Sequence of chain 1.A:
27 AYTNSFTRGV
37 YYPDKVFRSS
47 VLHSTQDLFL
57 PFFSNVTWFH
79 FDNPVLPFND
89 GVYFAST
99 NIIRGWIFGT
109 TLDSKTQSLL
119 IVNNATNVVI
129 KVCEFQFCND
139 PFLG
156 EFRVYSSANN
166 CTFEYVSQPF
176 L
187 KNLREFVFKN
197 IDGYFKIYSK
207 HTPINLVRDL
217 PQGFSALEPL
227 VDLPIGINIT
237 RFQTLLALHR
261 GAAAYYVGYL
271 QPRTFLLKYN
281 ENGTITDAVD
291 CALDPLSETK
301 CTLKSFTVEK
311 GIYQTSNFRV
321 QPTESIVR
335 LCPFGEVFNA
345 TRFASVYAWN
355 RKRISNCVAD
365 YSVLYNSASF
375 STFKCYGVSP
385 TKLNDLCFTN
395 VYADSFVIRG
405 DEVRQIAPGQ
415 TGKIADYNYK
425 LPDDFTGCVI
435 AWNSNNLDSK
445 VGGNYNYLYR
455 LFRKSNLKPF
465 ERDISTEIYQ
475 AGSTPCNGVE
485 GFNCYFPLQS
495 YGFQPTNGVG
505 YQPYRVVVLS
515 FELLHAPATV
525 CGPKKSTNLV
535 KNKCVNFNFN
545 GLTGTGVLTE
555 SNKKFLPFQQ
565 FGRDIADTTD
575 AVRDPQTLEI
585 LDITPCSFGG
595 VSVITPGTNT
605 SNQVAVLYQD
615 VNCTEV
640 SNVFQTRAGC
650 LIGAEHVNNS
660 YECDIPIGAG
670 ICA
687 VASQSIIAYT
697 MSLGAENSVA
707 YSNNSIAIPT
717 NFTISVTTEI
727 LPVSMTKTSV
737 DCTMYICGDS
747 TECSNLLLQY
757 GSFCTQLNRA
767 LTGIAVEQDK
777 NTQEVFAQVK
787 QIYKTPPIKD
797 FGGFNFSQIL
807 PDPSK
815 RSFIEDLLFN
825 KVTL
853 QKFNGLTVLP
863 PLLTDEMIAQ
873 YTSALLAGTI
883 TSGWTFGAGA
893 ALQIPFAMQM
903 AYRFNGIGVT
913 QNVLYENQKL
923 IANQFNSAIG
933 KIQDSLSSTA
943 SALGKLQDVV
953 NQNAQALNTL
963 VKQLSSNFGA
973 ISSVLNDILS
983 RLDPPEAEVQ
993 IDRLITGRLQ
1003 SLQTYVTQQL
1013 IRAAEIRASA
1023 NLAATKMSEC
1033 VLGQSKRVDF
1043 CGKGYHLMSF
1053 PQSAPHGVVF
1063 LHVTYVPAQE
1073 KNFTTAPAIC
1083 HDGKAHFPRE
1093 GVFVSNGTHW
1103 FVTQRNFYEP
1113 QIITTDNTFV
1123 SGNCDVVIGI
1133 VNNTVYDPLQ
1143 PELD

Sequence of chain 1.C:
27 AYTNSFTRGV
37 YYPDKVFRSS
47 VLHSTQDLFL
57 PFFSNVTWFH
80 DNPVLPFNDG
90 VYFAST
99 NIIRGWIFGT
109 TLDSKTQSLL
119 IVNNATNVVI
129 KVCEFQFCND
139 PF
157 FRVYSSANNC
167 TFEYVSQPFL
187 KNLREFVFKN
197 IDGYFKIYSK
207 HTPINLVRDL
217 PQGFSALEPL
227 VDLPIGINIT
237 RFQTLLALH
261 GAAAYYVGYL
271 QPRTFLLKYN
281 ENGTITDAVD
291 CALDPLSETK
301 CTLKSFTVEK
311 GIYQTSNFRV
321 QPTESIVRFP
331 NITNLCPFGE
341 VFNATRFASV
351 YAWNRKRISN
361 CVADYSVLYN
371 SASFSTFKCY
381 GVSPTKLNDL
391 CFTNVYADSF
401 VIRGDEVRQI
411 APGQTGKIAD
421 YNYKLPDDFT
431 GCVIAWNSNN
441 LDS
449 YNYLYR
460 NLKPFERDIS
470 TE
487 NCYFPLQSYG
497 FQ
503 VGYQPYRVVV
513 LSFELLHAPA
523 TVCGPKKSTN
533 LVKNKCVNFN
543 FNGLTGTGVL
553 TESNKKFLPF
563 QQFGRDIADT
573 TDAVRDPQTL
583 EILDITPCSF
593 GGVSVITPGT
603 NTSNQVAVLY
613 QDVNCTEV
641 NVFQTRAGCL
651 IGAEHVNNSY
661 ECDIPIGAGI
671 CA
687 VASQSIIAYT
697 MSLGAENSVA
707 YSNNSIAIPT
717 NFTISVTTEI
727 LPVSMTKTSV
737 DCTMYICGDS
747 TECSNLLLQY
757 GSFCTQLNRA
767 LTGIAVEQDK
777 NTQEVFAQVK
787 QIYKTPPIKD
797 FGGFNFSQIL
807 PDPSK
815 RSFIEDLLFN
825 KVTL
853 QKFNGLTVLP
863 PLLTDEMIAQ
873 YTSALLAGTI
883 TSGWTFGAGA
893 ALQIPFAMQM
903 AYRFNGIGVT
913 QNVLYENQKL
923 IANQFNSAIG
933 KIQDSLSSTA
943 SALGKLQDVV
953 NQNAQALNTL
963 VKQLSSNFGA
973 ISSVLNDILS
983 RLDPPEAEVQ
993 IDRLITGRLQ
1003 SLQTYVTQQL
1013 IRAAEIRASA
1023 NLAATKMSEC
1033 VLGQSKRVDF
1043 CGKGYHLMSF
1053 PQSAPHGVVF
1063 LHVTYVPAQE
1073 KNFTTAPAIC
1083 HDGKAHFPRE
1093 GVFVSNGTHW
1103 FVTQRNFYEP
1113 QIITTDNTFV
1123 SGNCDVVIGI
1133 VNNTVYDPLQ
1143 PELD

This small molecule binds to this protein.
Small molecule (SMILES): CC(=O)N[C@H]1[C@H](O[C@H]2[C@H](O)[C@@H](NC(C)=O)CO[C@@H]2CO)O[C@H](CO)[C@@H](O)[C@@H]1O

Binding-site contacts:
Ligand atom N2 contacts residue ASN1074 of chain 1.C at 3.1 Å (h-bond).
Ligand atom C4 contacts residue ASN1074 of chain 1.C at 4.1 Å.
Ligand atom C8 contacts residue GLU1072 of chain 1.C at 3.7 Å.
Ligand atom O7 contacts residue GLU1072 of chain 1.C at 3.9 Å.
Ligand atom O6 contacts residue SER704 of chain 1.C at 3.5 Å (h-bond).
Ligand atom C2 contacts residue GLN895 of chain 1.A at 4.0 Å.
Ligand atom C7 contacts residue GLU1072 of chain 1.C at 4.2 Å.
Ligand atom C7 contacts residue ALA713 of chain 1.C at 4.5 Å (hydrophobic).
Ligand atom C3 contacts residue ASN1074 of chain 1.C at 3.9 Å.
Ligand atom C2 contacts residue ASN1074 of chain 1.C at 2.5 Å.
Ligand atom C8 contacts residue LYS1073 of chain 1.C at 3.7 Å.
Ligand atom O7 contacts residue ASN1074 of chain 1.C at 2.9 Å (h-bond).
Ligand atom C7 contacts residue ASN1074 of chain 1.C at 3.4 Å.
Ligand atom C5 contacts residue ASN1074 of chain 1.C at 3.6 Å.
Ligand atom C8 contacts residue GLN895 of chain 1.A at 4.0 Å.
Ligand atom C1 contacts residue GLN895 of chain 1.A at 3.7 Å.
Ligand atom N2 contacts residue GLN895 of chain 1.A at 3.4 Å (h-bond).
Ligand atom C1 contacts residue ASN1074 of chain 1.C at 1.4 Å.
Ligand atom C7 contacts residue LYS1073 of chain 1.C at 3.8 Å.
Ligand atom C7 contacts residue GLN895 of chain 1.A at 3.9 Å.
Ligand atom O6 contacts residue ASN1074 of chain 1.C at 4.3 Å.
Ligand atom C8 contacts residue ALA713 of chain 1.C at 3.5 Å (hydrophobic).
Ligand atom O5 contacts residue ASN1074 of chain 1.C at 2.3 Å (h-bond).
Ligand atom O7 contacts residue LYS1073 of chain 1.C at 3.0 Å.
Ligand atom C6 contacts residue SER704 of chain 1.C at 4.1 Å.